Binding-site contacts:
Ligand atom O3S contacts residue HIS254 of chain 1.B at 3.4 Å (h-bond).
Ligand atom O3S contacts residue ASN36 of chain 1.B at 2.9 Å (h-bond).
Ligand atom C2 contacts residue ASN36 of chain 1.B at 3.5 Å.
Ligand atom C6 contacts residue HIS119 of chain 1.B at 3.2 Å.
Ligand atom O6B contacts residue TYR222 of chain 1.B at 2.6 Å (h-bond).
Ligand atom C5 contacts residue HIS119 of chain 1.B at 3.6 Å.
Ligand atom O5 contacts residue HIS119 of chain 1.B at 3.0 Å (h-bond).
Ligand atom O6B contacts residue THR331 of chain 1.B at 3.4 Å (h-bond).
Ligand atom C6 contacts residue HIS134 of chain 1.B at 3.6 Å.
Ligand atom O2S contacts residue HIS254 of chain 1.B at 3.5 Å.
Ligand atom O2 contacts residue HIS134 of chain 1.B at 3.6 Å.
Ligand atom O2 contacts residue PHE305 of chain 1.B at 3.2 Å.
Ligand atom O5 contacts residue ASN99 of chain 1.B at 3.6 Å (h-bond).
Ligand atom O2S contacts residue ASN98 of chain 1.B at 3.5 Å.
Ligand atom C6 contacts residue HIS184 of chain 1.B at 3.2 Å.
Ligand atom O4 contacts residue TYR164 of chain 1.B at 3.4 Å (h-bond).
Ligand atom O6B contacts residue ARG180 of chain 1.B at 2.9 Å (salt-bridge).
Ligand atom O1S contacts residue LYS101 of chain 1.B at 3.0 Å (salt-bridge).
Ligand atom O6A contacts residue HIS184 of chain 1.B at 3.3 Å.
Ligand atom O6B contacts residue TYR164 of chain 1.B at 3.2 Å (h-bond).
Ligand atom O3S contacts residue ASN98 of chain 1.B at 3.3 Å (h-bond).
Ligand atom O3S contacts residue LYS330 of chain 1.B at 3.5 Å (salt-bridge).
Ligand atom O5 contacts residue HIS134 of chain 1.B at 3.6 Å.
Ligand atom O2S contacts residue ASN99 of chain 1.B at 3.2 Å (h-bond).
Ligand atom C6 contacts residue TYR164 of chain 1.B at 3.2 Å (hydrophobic).
Ligand atom C1 contacts residue TYR164 of chain 1.B at 3.4 Å (hydrophobic).
Ligand atom O6A contacts residue ARG180 of chain 1.B at 2.8 Å (salt-bridge).
Ligand atom O6A contacts residue HIS119 of chain 1.B at 2.8 Å (h-bond).
Ligand atom O6B contacts residue HIS184 of chain 1.B at 3.1 Å (h-bond).
Ligand atom O1S contacts residue ASN36 of chain 1.B at 3.4 Å (h-bond).
Ligand atom O4 contacts residue HIS184 of chain 1.B at 3.0 Å (h-bond).
Ligand atom C2 contacts residue TYR164 of chain 1.B at 3.6 Å (hydrophobic).
Ligand atom O2 contacts residue ASN36 of chain 1.B at 3.1 Å (h-bond).
Ligand atom C6 contacts residue ARG180 of chain 1.B at 3.5 Å.
Ligand atom C5 contacts residue TYR164 of chain 1.B at 3.1 Å (hydrophobic).
Ligand atom C5 contacts residue HIS184 of chain 1.B at 3.6 Å.
Ligand atom C4 contacts residue TYR164 of chain 1.B at 3.5 Å (hydrophobic).
Ligand atom C5 contacts residue ASN99 of chain 1.B at 3.5 Å.
Ligand atom O2S contacts residue HIS184 of chain 1.B at 3.6 Å.
Ligand atom O3 contacts residue HIS184 of chain 1.B at 2.9 Å (h-bond).

A protein and the small-molecule ligand that binds it are described below.
Small molecule (SMILES): C[C@@H]1O[C@@H](O)[C@H](O)[C@H](OS(=O)(=O)O)[C@H]1O[C@@H]1O[C@H](C(=O)O)[C@@H](O[C@@H]2O[C@@H](C)[C@H](O[C@@H]3OC(C(=O)O)=C[C@H](O)[C@H]3O)[C@@H](OS(=O)(=O)O)[C@H]2O)[C@H](O)[C@H]1O

Sequence of chain 1.B:
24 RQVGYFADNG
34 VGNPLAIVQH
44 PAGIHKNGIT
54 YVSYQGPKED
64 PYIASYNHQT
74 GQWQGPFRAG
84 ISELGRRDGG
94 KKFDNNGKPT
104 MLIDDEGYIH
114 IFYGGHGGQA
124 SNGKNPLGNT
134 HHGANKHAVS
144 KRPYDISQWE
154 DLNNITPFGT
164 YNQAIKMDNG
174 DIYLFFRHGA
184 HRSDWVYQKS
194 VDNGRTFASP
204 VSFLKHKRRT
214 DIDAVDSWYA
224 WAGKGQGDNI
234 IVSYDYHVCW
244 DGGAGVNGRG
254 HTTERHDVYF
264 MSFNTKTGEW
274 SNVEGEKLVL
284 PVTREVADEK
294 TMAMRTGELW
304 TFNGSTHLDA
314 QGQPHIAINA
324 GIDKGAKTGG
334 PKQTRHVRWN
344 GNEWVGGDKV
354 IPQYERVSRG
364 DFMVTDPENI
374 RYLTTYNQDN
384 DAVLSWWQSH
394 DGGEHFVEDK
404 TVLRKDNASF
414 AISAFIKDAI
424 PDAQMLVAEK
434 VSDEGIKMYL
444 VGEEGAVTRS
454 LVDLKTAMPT